Binding-site contacts:
Ligand atom O3B contacts residue LYS37 of chain 1.B at 3.0 Å.
Ligand atom N1 contacts residue ARG6 of chain 1.B at 3.7 Å.
Ligand atom N6 contacts residue GLN9 of chain 1.B at 3.3 Å (h-bond).
Ligand atom N6 contacts residue LEU39 of chain 1.B at 3.2 Å.
Ligand atom O1A contacts residue LYS68 of chain 1.B at 3.6 Å (salt-bridge).
Ligand atom N6 contacts residue LEU5 of chain 1.B at 3.6 Å.
Ligand atom N6 contacts residue THR4 of chain 1.B at 2.2 Å (h-bond).
Ligand atom C6 contacts residue THR4 of chain 1.B at 3.2 Å.
Ligand atom O2A contacts residue LYS68 of chain 1.B at 3.3 Å.
Ligand atom N7 contacts residue ARG6 of chain 1.B at 3.3 Å.
Ligand atom O1A contacts residue ARG343 of chain 1.B at 2.7 Å (salt-bridge).
Ligand atom C6 contacts residue ARG6 of chain 1.B at 3.6 Å.
Ligand atom N3 contacts residue ARG6 of chain 1.B at 3.2 Å (salt-bridge).
Ligand atom O1B contacts residue LYS37 of chain 1.B at 2.3 Å (salt-bridge).
Ligand atom N7 contacts residue GLN9 of chain 1.B at 2.9 Å (h-bond).
Ligand atom O3G contacts residue PRO32 of chain 1.B at 3.0 Å (h-bond).
Ligand atom C4 contacts residue ARG6 of chain 1.B at 3.0 Å.
Ligand atom N1 contacts residue THR4 of chain 1.B at 3.3 Å (h-bond).
Ligand atom C2 contacts residue ARG6 of chain 1.B at 3.5 Å.
Ligand atom O3G contacts residue THR33 of chain 1.B at 2.3 Å.
Ligand atom O1B contacts residue GLY36 of chain 1.B at 2.1 Å.
Ligand atom O2G contacts residue ARG343 of chain 1.B at 2.9 Å (salt-bridge).
Ligand atom O2B contacts residue LYS37 of chain 1.B at 3.3 Å (salt-bridge).
Ligand atom O2B contacts residue LYS68 of chain 1.B at 2.4 Å (salt-bridge).
Ligand atom PG contacts residue THR33 of chain 1.B at 3.3 Å.
Ligand atom PB contacts residue LYS68 of chain 1.B at 3.6 Å.
Ligand atom PB contacts residue GLY36 of chain 1.B at 3.3 Å.
Ligand atom O3A contacts residue GLY36 of chain 1.B at 3.3 Å (h-bond).
Ligand atom S1G contacts residue LYS37 of chain 1.B at 2.8 Å.
Ligand atom O2G contacts residue THR33 of chain 1.B at 3.0 Å (h-bond).
Ligand atom PB contacts residue LYS37 of chain 1.B at 3.4 Å.
Ligand atom O3G contacts residue GLY34 of chain 1.B at 3.1 Å (h-bond).
Ligand atom C6 contacts residue LEU39 of chain 1.B at 3.7 Å (hydrophobic).
Ligand atom O3B contacts residue GLY36 of chain 1.B at 3.6 Å.
Ligand atom PA contacts residue LYS68 of chain 1.B at 3.8 Å.
Ligand atom C5 contacts residue ARG6 of chain 1.B at 3.3 Å.
Ligand atom N6 contacts residue ARG6 of chain 1.B at 3.7 Å.
Ligand atom N9 contacts residue ARG6 of chain 1.B at 3.5 Å (salt-bridge).
Ligand atom O1B contacts residue SER38 of chain 1.B at 3.6 Å.
Ligand atom O2G contacts residue LYS68 of chain 1.B at 2.9 Å (salt-bridge).

The protein below binds the small molecule below.
Small molecule (SMILES): Nc1ncnc2c1ncn2[C@@H]1O[C@H](COP(=O)(O)OP(=O)(O)OP(O)(O)=S)[C@@H](O)[C@H]1O

Sequence of chain 1.B:
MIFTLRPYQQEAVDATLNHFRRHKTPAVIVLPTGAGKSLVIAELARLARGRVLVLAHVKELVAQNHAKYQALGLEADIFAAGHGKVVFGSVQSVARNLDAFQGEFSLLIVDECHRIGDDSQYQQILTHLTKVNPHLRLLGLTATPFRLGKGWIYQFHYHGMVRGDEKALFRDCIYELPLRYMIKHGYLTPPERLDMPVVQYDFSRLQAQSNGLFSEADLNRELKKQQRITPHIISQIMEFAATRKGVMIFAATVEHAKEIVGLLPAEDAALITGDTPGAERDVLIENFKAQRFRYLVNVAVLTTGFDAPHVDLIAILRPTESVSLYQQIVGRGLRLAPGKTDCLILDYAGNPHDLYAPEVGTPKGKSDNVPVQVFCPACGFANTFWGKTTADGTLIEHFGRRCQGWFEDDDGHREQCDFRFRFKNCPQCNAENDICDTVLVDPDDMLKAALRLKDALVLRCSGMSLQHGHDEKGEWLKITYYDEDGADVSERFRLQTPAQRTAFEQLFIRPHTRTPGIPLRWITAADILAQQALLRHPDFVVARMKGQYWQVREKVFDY